Binding-site contacts:
Ligand atom CL1 contacts residue TRP227 of chain 1.B at 3.4 Å.
Ligand atom C20 contacts residue GLY230 of chain 1.B at 3.7 Å.
Ligand atom C19 contacts residue ALA200 of chain 1.B at 3.2 Å (hydrophobic).
Ligand atom O10 contacts residue TRP227 of chain 1.B at 3.6 Å.
Ligand atom O29 contacts residue LEU96 of chain 1.B at 3.7 Å.
Ligand atom N12 contacts residue SER226 of chain 1.B at 3.2 Å (h-bond).
Ligand atom C17 contacts residue TRP227 of chain 1.B at 3.4 Å (hydrophobic).
Ligand atom C30 contacts residue TYR47 of chain 1.B at 3.1 Å (hydrophobic).
Ligand atom C14 contacts residue CYS201 of chain 1.B at 3.7 Å (hydrophobic).
Ligand atom C19 contacts residue GLY230 of chain 1.B at 3.5 Å.
Ligand atom O10 contacts residue GLY228 of chain 1.B at 3.5 Å (h-bond).
Ligand atom O27 contacts residue GLU94 of chain 1.B at 2.8 Å (salt-bridge).
Ligand atom O29 contacts residue TRP50 of chain 1.B at 3.5 Å.
Ligand atom N13 contacts residue SER205 of chain 1.B at 2.6 Å (h-bond).
Ligand atom C16 contacts residue GLY228 of chain 1.B at 3.6 Å.
Ligand atom CL1 contacts residue VAL225 of chain 1.B at 3.6 Å.
Ligand atom C19 contacts residue ASP199 of chain 1.B at 3.6 Å.
Ligand atom C17 contacts residue GLY228 of chain 1.B at 3.5 Å.
Ligand atom C28 contacts residue ASN95 of chain 1.B at 3.6 Å.
Ligand atom C30 contacts residue HIS43 of chain 1.B at 3.6 Å.
Ligand atom C2 contacts residue TRP50 of chain 1.B at 3.6 Å (hydrophobic).
Ligand atom C30 contacts residue TRP50 of chain 1.B at 3.6 Å (hydrophobic).
Ligand atom C11 contacts residue SER226 of chain 1.B at 3.4 Å.
Ligand atom C11 contacts residue SER205 of chain 1.B at 3.4 Å.
Ligand atom N12 contacts residue HIS43 of chain 1.B at 3.0 Å (h-bond).
Ligand atom N13 contacts residue SER226 of chain 1.B at 3.5 Å (h-bond).
Ligand atom C20 contacts residue CYS201 of chain 1.B at 3.6 Å (hydrophobic).
Ligand atom C18 contacts residue GLY228 of chain 1.B at 3.6 Å.
Ligand atom C20 contacts residue ALA200 of chain 1.B at 3.7 Å (hydrophobic).
Ligand atom N12 contacts residue SER205 of chain 1.B at 3.4 Å (h-bond).
Ligand atom C4 contacts residue TRP227 of chain 1.B at 3.6 Å (hydrophobic).
Ligand atom C5 contacts residue GLY228 of chain 1.B at 3.2 Å.
Ligand atom C16 contacts residue TRP227 of chain 1.B at 3.6 Å (hydrophobic).
Ligand atom C14 contacts residue SER205 of chain 1.B at 3.7 Å.
Ligand atom CL1 contacts residue PHE239 of chain 1.B at 3.3 Å.
Ligand atom O29 contacts residue HIS43 of chain 1.B at 3.1 Å.
Ligand atom CL1 contacts residue GLY238 of chain 1.B at 3.6 Å.
Ligand atom C26 contacts residue TRP227 of chain 1.B at 3.6 Å (hydrophobic).
Ligand atom C18 contacts residue ASP199 of chain 1.B at 3.4 Å.
Ligand atom C4 contacts residue GLY228 of chain 1.B at 3.7 Å.

This protein binds this small molecule.
Small molecule (SMILES): COc1cc(C(=O)N2CC[C@@H](O)[C@H](C)C2)cc2oc(NCc3cccc(Cl)c3)nc12

Sequence of chain 1.B:
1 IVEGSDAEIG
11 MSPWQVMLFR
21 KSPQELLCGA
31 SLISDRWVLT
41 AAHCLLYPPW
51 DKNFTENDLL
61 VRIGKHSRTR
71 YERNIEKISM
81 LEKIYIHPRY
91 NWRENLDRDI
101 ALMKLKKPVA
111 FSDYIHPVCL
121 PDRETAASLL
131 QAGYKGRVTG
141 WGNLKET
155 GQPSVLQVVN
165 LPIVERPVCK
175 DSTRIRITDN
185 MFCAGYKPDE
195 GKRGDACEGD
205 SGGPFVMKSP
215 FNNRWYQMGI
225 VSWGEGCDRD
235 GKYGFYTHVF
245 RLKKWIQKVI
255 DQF